This small molecule binds to this protein.
Small molecule (SMILES): CC(=O)N[C@@H]1[C@@H](O)[C@H](O)[C@@H](CO)O[C@H]1O

Binding-site contacts:
Ligand atom O5 contacts residue ASN162 of chain 1.C at 2.3 Å (h-bond).
Ligand atom O7 contacts residue ASN162 of chain 1.C at 1.9 Å (h-bond).
Ligand atom O7 contacts residue THR164 of chain 1.C at 3.9 Å.
Ligand atom C8 contacts residue ASN162 of chain 1.C at 3.4 Å.
Ligand atom C4 contacts residue ASN162 of chain 1.C at 4.2 Å.
Ligand atom C7 contacts residue ASN162 of chain 1.C at 2.7 Å.
Ligand atom C2 contacts residue ASN162 of chain 1.C at 2.4 Å.
Ligand atom C5 contacts residue ASN162 of chain 1.C at 3.6 Å.
Ligand atom N2 contacts residue ASN162 of chain 1.C at 2.9 Å (h-bond).
Ligand atom C1 contacts residue ASN162 of chain 1.C at 1.4 Å.
Ligand atom C8 contacts residue THR164 of chain 1.C at 3.8 Å.
Ligand atom C7 contacts residue LEU163 of chain 1.C at 3.6 Å (hydrophobic).
Ligand atom C7 contacts residue THR164 of chain 1.C at 4.0 Å.
Ligand atom C3 contacts residue ASN162 of chain 1.C at 3.8 Å.
Ligand atom O7 contacts residue LEU163 of chain 1.C at 3.0 Å (h-bond).
Ligand atom C8 contacts residue LEU163 of chain 1.C at 3.5 Å (hydrophobic).

Sequence of chain 1.C:
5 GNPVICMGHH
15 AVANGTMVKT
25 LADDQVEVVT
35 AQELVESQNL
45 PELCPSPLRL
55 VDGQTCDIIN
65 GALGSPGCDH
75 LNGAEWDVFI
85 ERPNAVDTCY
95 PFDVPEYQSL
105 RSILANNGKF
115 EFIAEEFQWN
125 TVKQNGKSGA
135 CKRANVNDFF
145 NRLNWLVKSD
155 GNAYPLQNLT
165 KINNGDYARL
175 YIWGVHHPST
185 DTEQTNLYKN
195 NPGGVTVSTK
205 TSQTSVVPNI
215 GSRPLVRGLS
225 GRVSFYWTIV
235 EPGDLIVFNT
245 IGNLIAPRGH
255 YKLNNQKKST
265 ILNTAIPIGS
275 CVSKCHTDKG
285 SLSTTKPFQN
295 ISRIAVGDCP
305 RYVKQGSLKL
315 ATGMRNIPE